A small-molecule ligand and the protein it binds are described below.
Small molecule (SMILES): CC(=O)N[C@@H]1[C@@H](O)[C@H](O)[C@@H](CO)O[C@H]1O

Binding-site contacts:
Ligand atom N2 contacts residue ASN126 of chain 1.B at 2.9 Å (h-bond).
Ligand atom O7 contacts residue ASN126 of chain 1.B at 4.0 Å.
Ligand atom C8 contacts residue LYS122 of chain 1.B at 4.4 Å.
Ligand atom C2 contacts residue ASN126 of chain 1.B at 2.4 Å.
Ligand atom C8 contacts residue GLU123 of chain 1.B at 4.0 Å.
Ligand atom C3 contacts residue ASN126 of chain 1.B at 3.8 Å.
Ligand atom O5 contacts residue ASN126 of chain 1.B at 2.4 Å (h-bond).
Ligand atom C5 contacts residue ASN126 of chain 1.B at 3.7 Å.
Ligand atom C1 contacts residue ASN126 of chain 1.B at 1.4 Å.
Ligand atom C7 contacts residue ASN126 of chain 1.B at 3.7 Å.
Ligand atom C4 contacts residue ASN126 of chain 1.B at 4.2 Å.

Sequence of chain 1.B:
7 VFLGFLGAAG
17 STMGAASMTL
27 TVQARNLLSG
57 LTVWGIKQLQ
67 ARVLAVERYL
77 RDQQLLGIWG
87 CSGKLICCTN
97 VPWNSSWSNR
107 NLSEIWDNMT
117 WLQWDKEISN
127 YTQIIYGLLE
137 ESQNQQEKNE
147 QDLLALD